The protein below binds the small molecule below.
Small molecule (SMILES): Nc1ncnc2c1ncn2[C@H]1C[C@H](O)[C@@H](COP(=O)(O)O)O1

Sequence of chain 1.KA:
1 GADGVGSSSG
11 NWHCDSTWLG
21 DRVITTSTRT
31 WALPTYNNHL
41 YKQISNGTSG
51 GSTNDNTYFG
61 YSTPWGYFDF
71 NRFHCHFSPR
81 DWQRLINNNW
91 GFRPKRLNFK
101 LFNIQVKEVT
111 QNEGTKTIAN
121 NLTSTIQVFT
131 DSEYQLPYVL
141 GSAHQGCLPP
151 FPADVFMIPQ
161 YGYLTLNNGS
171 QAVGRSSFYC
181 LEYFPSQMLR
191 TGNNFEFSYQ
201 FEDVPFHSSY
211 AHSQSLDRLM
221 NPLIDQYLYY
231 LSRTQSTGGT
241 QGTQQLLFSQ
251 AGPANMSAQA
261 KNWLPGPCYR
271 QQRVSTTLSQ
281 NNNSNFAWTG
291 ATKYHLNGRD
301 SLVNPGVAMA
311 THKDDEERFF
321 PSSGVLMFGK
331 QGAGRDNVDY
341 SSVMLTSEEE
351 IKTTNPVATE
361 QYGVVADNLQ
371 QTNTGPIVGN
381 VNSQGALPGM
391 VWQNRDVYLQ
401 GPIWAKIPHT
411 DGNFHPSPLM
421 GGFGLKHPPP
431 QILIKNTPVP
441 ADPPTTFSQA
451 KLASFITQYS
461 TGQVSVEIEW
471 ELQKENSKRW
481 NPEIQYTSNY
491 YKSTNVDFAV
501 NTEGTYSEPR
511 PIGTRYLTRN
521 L

Binding-site contacts:
Ligand atom C2 contacts residue GLY424 of chain 1.KA at 4.1 Å.
Ligand atom N6 contacts residue PRO416 of chain 1.KA at 2.8 Å (h-bond).
Ligand atom C2 contacts residue PRO416 of chain 1.KA at 4.2 Å (hydrophobic).
Ligand atom C5 contacts residue HIS415 of chain 1.KA at 4.3 Å.
Ligand atom N6 contacts residue PRO205 of chain 1.KA at 4.2 Å.
Ligand atom N3 contacts residue PRO416 of chain 1.KA at 4.1 Å.
Ligand atom O4' contacts residue DC1 of chain 1.CE at 4.2 Å.
Ligand atom OP1 contacts residue DC1 of chain 1.CE at 2.5 Å (h-bond).
Ligand atom C6 contacts residue PRO205 of chain 1.KA at 3.9 Å (hydrophobic).
Ligand atom C4 contacts residue PRO416 of chain 1.KA at 4.0 Å (hydrophobic).
Ligand atom N1 contacts residue GLY424 of chain 1.KA at 3.9 Å.
Ligand atom N1 contacts residue PRO416 of chain 1.KA at 3.4 Å (h-bond).
Ligand atom N9 contacts residue PRO416 of chain 1.KA at 4.3 Å.
Ligand atom P contacts residue DC1 of chain 1.CE at 1.6 Å.
Ligand atom N7 contacts residue PRO416 of chain 1.KA at 3.7 Å.
Ligand atom C5 contacts residue PRO416 of chain 1.KA at 3.2 Å (hydrophobic).
Ligand atom C8 contacts residue PRO416 of chain 1.KA at 4.5 Å (hydrophobic).
Ligand atom N6 contacts residue SER417 of chain 1.KA at 3.5 Å.
Ligand atom C2 contacts residue PRO205 of chain 1.KA at 4.0 Å (hydrophobic).
Ligand atom N6 contacts residue ASN394 of chain 1.KA at 4.3 Å.
Ligand atom OP2 contacts residue ASP411 of chain 1.IA at 4.2 Å.
Ligand atom C5 contacts residue PRO205 of chain 1.KA at 4.2 Å (hydrophobic).
Ligand atom C8 contacts residue HIS415 of chain 1.KA at 3.3 Å.
Ligand atom C2' contacts residue PRO416 of chain 1.KA at 4.5 Å (hydrophobic).
Ligand atom N3 contacts residue PRO205 of chain 1.KA at 4.4 Å.
Ligand atom C6 contacts residue PRO416 of chain 1.KA at 2.9 Å (hydrophobic).
Ligand atom N7 contacts residue HIS415 of chain 1.KA at 3.0 Å (h-bond).
Ligand atom OP2 contacts residue DC1 of chain 1.CE at 2.5 Å (h-bond).
Ligand atom N1 contacts residue PRO205 of chain 1.KA at 4.0 Å.
Ligand atom O5' contacts residue DC1 of chain 1.CE at 2.5 Å (h-bond).
Ligand atom C5' contacts residue DC1 of chain 1.CE at 3.8 Å.

Sequence of chain 1.IA:
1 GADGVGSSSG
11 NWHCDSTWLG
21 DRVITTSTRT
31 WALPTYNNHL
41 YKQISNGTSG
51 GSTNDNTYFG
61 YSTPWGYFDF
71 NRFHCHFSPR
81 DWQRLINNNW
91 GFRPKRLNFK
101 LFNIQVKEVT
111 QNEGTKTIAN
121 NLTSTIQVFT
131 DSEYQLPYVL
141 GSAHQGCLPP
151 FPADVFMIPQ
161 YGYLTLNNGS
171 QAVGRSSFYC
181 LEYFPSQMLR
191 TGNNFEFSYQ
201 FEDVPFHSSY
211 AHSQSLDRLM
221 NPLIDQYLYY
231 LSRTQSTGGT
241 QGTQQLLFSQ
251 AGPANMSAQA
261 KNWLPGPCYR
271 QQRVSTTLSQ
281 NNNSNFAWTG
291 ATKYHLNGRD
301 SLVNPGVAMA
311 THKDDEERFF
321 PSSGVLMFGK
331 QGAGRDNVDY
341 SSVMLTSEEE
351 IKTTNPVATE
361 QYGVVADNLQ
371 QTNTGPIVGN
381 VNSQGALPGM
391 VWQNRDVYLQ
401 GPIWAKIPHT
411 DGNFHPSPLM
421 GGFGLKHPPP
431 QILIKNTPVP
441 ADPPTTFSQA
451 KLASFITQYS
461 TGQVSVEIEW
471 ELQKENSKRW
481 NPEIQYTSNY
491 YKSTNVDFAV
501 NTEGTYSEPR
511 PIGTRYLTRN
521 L